A small-molecule ligand and the protein it binds are described below.
Small molecule (SMILES): Cc1cn([C@H]2C[C@H](O[P](=O)(O)OC[C@H]3O[C@@H](n4cnc5c(=O)nc(N)[nH]c54)C[C@@H]3O[P](=O)(O)OC[C@H]3O[C@@H](n4ccc(N)nc4=O)C[C@@H]3O[P](=O)(O)OC[C@H]3O[C@@H](n4cnc5c(=O)nc(N)[nH]c54)C[C@@H]3O[P](=O)(O)OC[C@H]3O[C@@H](n4cnc5c(=O)nc(N)[nH]c54)C[C@@H]3O)[C@@H](CO[P](=O)(O)O[C@H]3C[C@H](n4cnc5c(=O)nc(N)[nH]c54)O[C@@H]3CO)O2)c(=O)[nH]c1=O

Sequence of chain 1.P:
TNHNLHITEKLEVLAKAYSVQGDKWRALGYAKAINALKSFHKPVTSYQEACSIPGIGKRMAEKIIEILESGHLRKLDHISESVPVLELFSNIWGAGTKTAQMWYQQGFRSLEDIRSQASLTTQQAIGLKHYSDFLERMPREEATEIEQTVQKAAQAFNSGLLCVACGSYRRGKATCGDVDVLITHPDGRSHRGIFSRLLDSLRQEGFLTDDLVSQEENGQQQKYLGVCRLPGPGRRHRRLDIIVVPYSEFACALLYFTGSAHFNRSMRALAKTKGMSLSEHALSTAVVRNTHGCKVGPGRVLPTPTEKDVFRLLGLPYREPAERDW

Binding-site contacts:
Ligand atom OP1 contacts residue THR108 of chain 1.P at 2.6 Å (h-bond).
Ligand atom O3' contacts residue LYS107 of chain 1.P at 3.7 Å.
Ligand atom C5 contacts residue EDO1 of chain 1.W at 3.9 Å.
Ligand atom O3' contacts residue LYS232 of chain 1.P at 3.3 Å (salt-bridge).
Ligand atom C4' contacts residue TRP102 of chain 1.P at 3.4 Å (hydrophobic).
Ligand atom N3 contacts residue TYR265 of chain 1.P at 3.8 Å.
Ligand atom P contacts residue ARG248 of chain 1.P at 3.9 Å.
Ligand atom OP2 contacts residue GLY105 of chain 1.P at 3.7 Å.
Ligand atom O3' contacts residue PHE266 of chain 1.P at 3.6 Å.
Ligand atom OP2 contacts residue THR106 of chain 1.P at 3.5 Å (h-bond).
Ligand atom OP1 contacts residue GLY103 of chain 1.P at 2.8 Å (h-bond).
Ligand atom OP1 contacts residue NA1 of chain 1.DA at 2.3 Å (h-bond).
Ligand atom C3' contacts residue LYS107 of chain 1.P at 3.7 Å.
Ligand atom O3' contacts residue GLY103 of chain 1.P at 3.6 Å.
Ligand atom OP1 contacts residue ILE101 of chain 1.P at 3.7 Å.
Ligand atom N2 contacts residue TYR265 of chain 1.P at 3.5 Å (h-bond).
Ligand atom OP1 contacts residue GLY105 of chain 1.P at 3.0 Å (h-bond).
Ligand atom OP1 contacts residue ALA104 of chain 1.P at 3.3 Å (h-bond).
Ligand atom P contacts residue THR108 of chain 1.P at 3.8 Å.
Ligand atom P contacts residue LYS107 of chain 1.P at 3.7 Å.
Ligand atom C3' contacts residue ASP250 of chain 1.P at 3.7 Å.
Ligand atom OP1 contacts residue LYS107 of chain 1.P at 2.9 Å (salt-bridge).
Ligand atom OP2 contacts residue LYS107 of chain 1.P at 3.1 Å (salt-bridge).
Ligand atom OP1 contacts residue TRP102 of chain 1.P at 3.1 Å (h-bond).
Ligand atom OP2 contacts residue NA1 of chain 1.DA at 3.8 Å.
Ligand atom OP1 contacts residue ARG248 of chain 1.P at 2.8 Å (salt-bridge).
Ligand atom C5' contacts residue ARG248 of chain 1.P at 3.6 Å.
Ligand atom N3 contacts residue EDO1 of chain 1.W at 3.9 Å.
Ligand atom O5' contacts residue GLY105 of chain 1.P at 3.1 Å (h-bond).
Ligand atom C3' contacts residue TRP102 of chain 1.P at 3.8 Å (hydrophobic).
Ligand atom C4 contacts residue EDO1 of chain 1.W at 3.7 Å.
Ligand atom C5' contacts residue ASP250 of chain 1.P at 3.7 Å.
Ligand atom O3' contacts residue TRP102 of chain 1.P at 3.4 Å (h-bond).
Ligand atom P contacts residue NA1 of chain 1.DA at 3.5 Å.
Ligand atom C2 contacts residue TYR265 of chain 1.P at 3.8 Å (hydrophobic).
Ligand atom OP1 contacts residue THR106 of chain 1.P at 3.8 Å.
Ligand atom C5' contacts residue GLY103 of chain 1.P at 3.9 Å.
Ligand atom OP1 contacts residue LYS107 of chain 1.P at 3.3 Å (salt-bridge).
Ligand atom P contacts residue LYS107 of chain 1.P at 3.9 Å.
Ligand atom P contacts residue GLY105 of chain 1.P at 3.5 Å.